The small molecule below binds the protein below.
Small molecule (SMILES): O=C(Cc1ccc(F)cc1)Nc1nc(-c2ccccn2)cs1

Binding-site contacts:
Ligand atom N04 contacts residue GLY110 of chain 2.A at 3.5 Å.
Ligand atom F21 contacts residue PHE188 of chain 2.A at 2.8 Å.
Ligand atom C17 contacts residue LEU187 of chain 2.A at 3.5 Å (hydrophobic).
Ligand atom N12 contacts residue ASN180 of chain 2.A at 3.0 Å (h-bond).
Ligand atom C19 contacts residue MET146 of chain 2.A at 3.7 Å (hydrophobic).
Ligand atom S09 contacts residue TRP211 of chain 2.A at 3.6 Å.
Ligand atom C06 contacts residue THR153 of chain 2.A at 3.7 Å.
Ligand atom C17 contacts residue PHE114 of chain 2.A at 3.6 Å (hydrophobic).
Ligand atom C10 contacts residue ASN180 of chain 2.A at 3.9 Å.
Ligand atom C19 contacts residue TRP142 of chain 2.A at 3.3 Å (hydrophobic).
Ligand atom C02 contacts residue TRP107 of chain 2.A at 3.7 Å (hydrophobic).
Ligand atom C06 contacts residue TYR152 of chain 2.A at 3.6 Å (hydrophobic).
Ligand atom C20 contacts residue MET146 of chain 2.A at 3.2 Å (hydrophobic).
Ligand atom S09 contacts residue ASN183 of chain 2.A at 3.9 Å.
Ligand atom F21 contacts residue TRP142 of chain 2.A at 3.8 Å.
Ligand atom C10 contacts residue PHE114 of chain 2.A at 3.5 Å (hydrophobic).
Ligand atom C13 contacts residue ASN180 of chain 2.A at 2.9 Å.
Ligand atom O22 contacts residue ASN180 of chain 2.A at 3.5 Å (h-bond).
Ligand atom C10 contacts residue TRP211 of chain 2.A at 3.8 Å (hydrophobic).
Ligand atom C08 contacts residue GLY110 of chain 2.A at 3.5 Å.
Ligand atom C16 contacts residue PHE114 of chain 2.A at 3.4 Å (hydrophobic).
Ligand atom N04 contacts residue TRP107 of chain 2.A at 3.9 Å.
Ligand atom C13 contacts residue PHE114 of chain 2.A at 3.7 Å (hydrophobic).
Ligand atom C02 contacts residue VAL156 of chain 2.A at 3.8 Å (hydrophobic).
Ligand atom O22 contacts residue ASN183 of chain 2.A at 3.0 Å (h-bond).
Ligand atom C01 contacts residue TYR152 of chain 2.A at 3.2 Å (hydrophobic).
Ligand atom C01 contacts residue TRP107 of chain 2.A at 3.4 Å (hydrophobic).
Ligand atom N11 contacts residue THR153 of chain 2.A at 3.5 Å (h-bond).
Ligand atom C05 contacts residue TRP107 of chain 2.A at 3.8 Å (hydrophobic).
Ligand atom S09 contacts residue ILE111 of chain 2.A at 3.4 Å.
Ligand atom F21 contacts residue PHE118 of chain 2.A at 3.8 Å.
Ligand atom C20 contacts residue TRP149 of chain 2.A at 3.6 Å (hydrophobic).
Ligand atom C08 contacts residue TRP211 of chain 2.A at 3.8 Å (hydrophobic).
Ligand atom C15 contacts residue PHE114 of chain 2.A at 3.9 Å (hydrophobic).
Ligand atom C08 contacts residue ILE111 of chain 2.A at 3.4 Å (hydrophobic).
Ligand atom C14 contacts residue ASN180 of chain 2.A at 2.8 Å.
Ligand atom N12 contacts residue PHE114 of chain 2.A at 3.2 Å.
Ligand atom C02 contacts residue TYR152 of chain 2.A at 3.5 Å (hydrophobic).
Ligand atom C06 contacts residue TRP107 of chain 2.A at 3.5 Å (hydrophobic).
Ligand atom C01 contacts residue VAL156 of chain 2.A at 3.4 Å (hydrophobic).

Sequence of chain 2.A:
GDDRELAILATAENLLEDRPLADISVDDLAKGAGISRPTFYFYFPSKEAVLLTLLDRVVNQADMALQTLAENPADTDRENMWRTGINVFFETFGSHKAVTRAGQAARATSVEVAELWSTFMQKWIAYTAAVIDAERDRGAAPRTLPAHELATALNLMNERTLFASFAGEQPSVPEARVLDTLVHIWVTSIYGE